Binding-site contacts:
Ligand atom CAC contacts residue LEU51 of chain 1.A at 4.0 Å (hydrophobic).
Ligand atom CAB contacts residue PRO41 of chain 1.A at 3.6 Å (hydrophobic).
Ligand atom CAC contacts residue LEU53 of chain 1.A at 4.3 Å (hydrophobic).
Ligand atom CAB contacts residue ILE105 of chain 1.A at 4.3 Å (hydrophobic).
Ligand atom CAD contacts residue PHE42 of chain 1.A at 4.4 Å (hydrophobic).
Ligand atom CAD contacts residue VAL46 of chain 1.A at 3.6 Å (hydrophobic).
Ligand atom OAA contacts residue TYR98 of chain 1.A at 4.4 Å.
Ligand atom CAF contacts residue VAL46 of chain 1.A at 4.3 Å (hydrophobic).
Ligand atom OAA contacts residue TYR56 of chain 1.A at 4.0 Å.
Ligand atom CAC contacts residue VAL46 of chain 1.A at 4.2 Å (hydrophobic).
Ligand atom CAB contacts residue VAL46 of chain 1.A at 3.7 Å (hydrophobic).
Ligand atom CAD contacts residue ILE105 of chain 1.A at 4.3 Å (hydrophobic).
Ligand atom OAA contacts residue ILE105 of chain 1.A at 4.2 Å.
Ligand atom OAA contacts residue ASN99 of chain 1.A at 2.8 Å (h-bond).
Ligand atom CAD contacts residue PRO41 of chain 1.A at 4.4 Å (hydrophobic).
Ligand atom NAE contacts residue ASN99 of chain 1.A at 4.3 Å.
Ligand atom OAA contacts residue CYS95 of chain 1.A at 4.2 Å.
Ligand atom CAF contacts residue ASN99 of chain 1.A at 3.8 Å.
Ligand atom CAF contacts residue ILE105 of chain 1.A at 4.0 Å (hydrophobic).
Ligand atom NAE contacts residue ILE105 of chain 1.A at 4.2 Å.
Ligand atom NAE contacts residue LEU53 of chain 1.A at 4.1 Å.
Ligand atom CAF contacts residue TYR56 of chain 1.A at 4.3 Å (hydrophobic).

The small molecule below binds the protein below.
Small molecule (SMILES): O=C1CCCN1

Sequence of chain 1.A:
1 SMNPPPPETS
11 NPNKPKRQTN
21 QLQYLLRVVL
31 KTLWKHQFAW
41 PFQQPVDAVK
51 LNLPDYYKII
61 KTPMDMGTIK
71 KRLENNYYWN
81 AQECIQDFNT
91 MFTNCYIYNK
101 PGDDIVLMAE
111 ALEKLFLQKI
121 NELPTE